Sequence of chain 1.C:
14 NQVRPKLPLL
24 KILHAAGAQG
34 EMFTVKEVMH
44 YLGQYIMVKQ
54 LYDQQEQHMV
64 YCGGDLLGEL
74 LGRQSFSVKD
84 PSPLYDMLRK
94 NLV

A protein and the small-molecule ligand that binds it are described below.
Small molecule (SMILES): C[C@@H](c1ccc(Cl)cc1)n1cnc(-c2ccccc2)c1-c1c(C(=O)NCCN2CCN(C3CCCCC3)CC2)[nH]c2cc(Cl)ccc12

Binding-site contacts:
Ligand atom C8 contacts residue GLY46 of chain 1.C at 4.0 Å.
Ligand atom C24 contacts residue ILE49 of chain 1.C at 4.0 Å (hydrophobic).
Ligand atom C44 contacts residue MET42 of chain 1.C at 3.6 Å (hydrophobic).
Ligand atom C5 contacts residue GLY46 of chain 1.C at 3.6 Å.
Ligand atom CL2 contacts residue LEU87 of chain 1.C at 3.5 Å.
Ligand atom C24 contacts residue GLY46 of chain 1.C at 3.6 Å.
Ligand atom C2 contacts residue LEU87 of chain 1.C at 3.9 Å (hydrophobic).
Ligand atom C39 contacts residue VAL81 of chain 1.C at 3.4 Å (hydrophobic).
Ligand atom C3 contacts residue LEU45 of chain 1.C at 3.9 Å (hydrophobic).
Ligand atom C20 contacts residue VAL81 of chain 1.C at 4.0 Å (hydrophobic).
Ligand atom O50 contacts residue MET42 of chain 1.C at 3.9 Å.
Ligand atom N6 contacts residue GLY46 of chain 1.C at 3.5 Å.
Ligand atom CL2 contacts residue MET42 of chain 1.C at 3.7 Å.
Ligand atom CL2 contacts residue PRO84 of chain 1.C at 3.5 Å.
Ligand atom C24 contacts residue MET50 of chain 1.C at 3.8 Å (hydrophobic).
Ligand atom C30 contacts residue GLN60 of chain 1.C at 3.8 Å.
Ligand atom C81 contacts residue TYR55 of chain 1.C at 3.6 Å (hydrophobic).
Ligand atom C81 contacts residue GLN60 of chain 1.C at 3.4 Å.
Ligand atom C84 contacts residue GLN60 of chain 1.C at 3.9 Å.
Ligand atom N6 contacts residue MET42 of chain 1.C at 3.0 Å (h-bond).
Ligand atom O50 contacts residue HIS43 of chain 1.C at 4.0 Å.
Ligand atom C30 contacts residue VAL81 of chain 1.C at 3.7 Å (hydrophobic).
Ligand atom C3 contacts residue MET42 of chain 1.C at 3.6 Å (hydrophobic).
Ligand atom C2 contacts residue ILE49 of chain 1.C at 3.8 Å (hydrophobic).
Ligand atom C26 contacts residue ILE49 of chain 1.C at 3.6 Å (hydrophobic).
Ligand atom C67 contacts residue MET50 of chain 1.C at 3.9 Å (hydrophobic).
Ligand atom CL1 contacts residue LEU45 of chain 1.C at 4.0 Å.
Ligand atom C17 contacts residue VAL81 of chain 1.C at 4.0 Å (hydrophobic).
Ligand atom N19 contacts residue VAL81 of chain 1.C at 3.8 Å.
Ligand atom C5 contacts residue MET42 of chain 1.C at 3.6 Å (hydrophobic).
Ligand atom C78 contacts residue TYR55 of chain 1.C at 3.7 Å (hydrophobic).
Ligand atom CL1 contacts residue ILE49 of chain 1.C at 4.0 Å.
Ligand atom C26 contacts residue TYR55 of chain 1.C at 4.0 Å (hydrophobic).
Ligand atom C3 contacts residue GLY46 of chain 1.C at 3.6 Å.
Ligand atom CL1 contacts residue LEU87 of chain 1.C at 3.2 Å.
Ligand atom C11 contacts residue VAL81 of chain 1.C at 3.7 Å (hydrophobic).
Ligand atom C13 contacts residue ILE49 of chain 1.C at 3.7 Å (hydrophobic).
Ligand atom C41 contacts residue VAL81 of chain 1.C at 3.4 Å (hydrophobic).
Ligand atom CL2 contacts residue TYR88 of chain 1.C at 3.4 Å.
Ligand atom C28 contacts residue GLN60 of chain 1.C at 3.3 Å.